Sequence of chain 6.A:
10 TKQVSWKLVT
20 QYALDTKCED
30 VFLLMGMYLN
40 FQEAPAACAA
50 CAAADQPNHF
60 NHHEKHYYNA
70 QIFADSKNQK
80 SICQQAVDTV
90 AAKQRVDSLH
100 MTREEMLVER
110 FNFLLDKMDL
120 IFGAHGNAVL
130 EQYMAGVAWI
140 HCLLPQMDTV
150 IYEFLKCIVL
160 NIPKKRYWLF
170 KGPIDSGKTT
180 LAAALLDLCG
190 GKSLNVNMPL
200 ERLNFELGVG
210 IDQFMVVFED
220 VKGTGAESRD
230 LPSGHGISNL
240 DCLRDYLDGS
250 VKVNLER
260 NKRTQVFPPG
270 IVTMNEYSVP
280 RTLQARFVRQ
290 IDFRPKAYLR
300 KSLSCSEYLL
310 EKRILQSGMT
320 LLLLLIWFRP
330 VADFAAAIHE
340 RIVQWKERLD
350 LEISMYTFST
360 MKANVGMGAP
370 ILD

Sequence of chain 1.A:
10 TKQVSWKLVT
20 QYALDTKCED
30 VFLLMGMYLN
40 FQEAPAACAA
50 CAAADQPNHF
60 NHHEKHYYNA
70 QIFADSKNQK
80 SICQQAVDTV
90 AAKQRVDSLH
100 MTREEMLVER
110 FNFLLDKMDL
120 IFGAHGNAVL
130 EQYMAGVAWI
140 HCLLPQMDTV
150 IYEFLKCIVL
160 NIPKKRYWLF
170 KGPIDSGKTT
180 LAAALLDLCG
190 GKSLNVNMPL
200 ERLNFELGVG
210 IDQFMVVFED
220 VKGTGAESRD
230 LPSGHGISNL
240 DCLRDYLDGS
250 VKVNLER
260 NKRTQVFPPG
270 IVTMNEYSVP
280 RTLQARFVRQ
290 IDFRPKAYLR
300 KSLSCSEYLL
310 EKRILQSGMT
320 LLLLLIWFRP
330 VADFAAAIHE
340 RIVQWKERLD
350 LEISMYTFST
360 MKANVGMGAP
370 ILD

Binding-site contacts:
Ligand atom C5 contacts residue LEU309 of chain 1.A at 4.0 Å (hydrophobic).
Ligand atom N3 contacts residue LYS295 of chain 1.A at 3.2 Å (salt-bridge).
Ligand atom C13 contacts residue ASP174 of chain 1.A at 3.9 Å.
Ligand atom O contacts residue ASP174 of chain 1.A at 3.8 Å.
Ligand atom N3 contacts residue ASP174 of chain 1.A at 3.6 Å (salt-bridge).
Ligand atom O contacts residue ARG299 of chain 1.A at 4.0 Å.
Ligand atom C13 contacts residue SER175 of chain 1.A at 3.7 Å.
Ligand atom C3 contacts residue ARG299 of chain 1.A at 3.9 Å.
Ligand atom C6 contacts residue LEU302 of chain 1.A at 3.9 Å (hydrophobic).
Ligand atom C7 contacts residue LYS163 of chain 6.A at 3.8 Å.
Ligand atom S contacts residue ASP174 of chain 1.A at 3.4 Å (salt-bridge).
Ligand atom C2 contacts residue ASP174 of chain 1.A at 4.0 Å.
Ligand atom C1 contacts residue LYS163 of chain 6.A at 3.7 Å.
Ligand atom N3 contacts residue PRO294 of chain 1.A at 3.9 Å.
Ligand atom C11 contacts residue LEU302 of chain 1.A at 3.7 Å (hydrophobic).
Ligand atom N1 contacts residue ASP174 of chain 1.A at 3.4 Å (salt-bridge).
Ligand atom N2 contacts residue PRO294 of chain 1.A at 3.5 Å.
Ligand atom C14 contacts residue ASP174 of chain 1.A at 3.1 Å.
Ligand atom C1 contacts residue ARG299 of chain 1.A at 3.4 Å.
Ligand atom N2 contacts residue LYS295 of chain 1.A at 3.0 Å (salt-bridge).
Ligand atom N3 contacts residue ARG299 of chain 1.A at 4.0 Å.
Ligand atom C8 contacts residue LEU309 of chain 1.A at 3.5 Å (hydrophobic).
Ligand atom C10 contacts residue LEU302 of chain 1.A at 3.8 Å (hydrophobic).
Ligand atom N3 contacts residue LEU298 of chain 1.A at 4.0 Å.
Ligand atom S contacts residue ARG299 of chain 1.A at 3.7 Å.
Ligand atom C2 contacts residue LYS163 of chain 6.A at 3.7 Å.
Ligand atom C13 contacts residue LEU298 of chain 1.A at 3.6 Å (hydrophobic).
Ligand atom C9 contacts residue THR179 of chain 1.A at 3.1 Å.
Ligand atom N1 contacts residue GLY176 of chain 1.A at 4.0 Å.
Ligand atom N contacts residue TRP138 of chain 1.A at 3.5 Å.
Ligand atom C10 contacts residue THR179 of chain 1.A at 3.7 Å.
Ligand atom C contacts residue ARG299 of chain 1.A at 4.0 Å.
Ligand atom N1 contacts residue TRP138 of chain 1.A at 3.8 Å.
Ligand atom N1 contacts residue SER175 of chain 1.A at 4.0 Å.
Ligand atom C7 contacts residue LEU309 of chain 1.A at 3.9 Å (hydrophobic).
Ligand atom C12 contacts residue ASP174 of chain 1.A at 3.6 Å.
Ligand atom N2 contacts residue LEU298 of chain 1.A at 3.7 Å.
Ligand atom N contacts residue ASP174 of chain 1.A at 3.7 Å.
Ligand atom N contacts residue GLY176 of chain 1.A at 3.7 Å.
Ligand atom C2 contacts residue ARG299 of chain 1.A at 3.6 Å.

This protein binds this small molecule.
Small molecule (SMILES): c1ccc(Oc2ccccc2-c2nn3cnnc3s2)cc1